Binding-site contacts:
Ligand atom O3S contacts residue ARG36 of chain 1.B at 2.8 Å (salt-bridge).
Ligand atom O3S contacts residue LYS23 of chain 1.B at 4.2 Å.
Ligand atom C1 contacts residue PRO8 of chain 1.B at 4.0 Å (hydrophobic).
Ligand atom O1S contacts residue PRO33 of chain 1.B at 3.4 Å.
Ligand atom O3S contacts residue PRO33 of chain 1.B at 4.4 Å.
Ligand atom C9 contacts residue LEU6 of chain 1.B at 4.1 Å (hydrophobic).
Ligand atom O1S contacts residue LYS31 of chain 1.B at 4.4 Å.
Ligand atom C7 contacts residue LEU6 of chain 1.B at 4.0 Å (hydrophobic).
Ligand atom C12 contacts residue ARG36 of chain 1.B at 4.3 Å.
Ligand atom C11 contacts residue PRO8 of chain 1.B at 4.0 Å (hydrophobic).
Ligand atom S contacts residue PRO33 of chain 1.B at 4.5 Å.
Ligand atom C12 contacts residue PRO8 of chain 1.B at 4.2 Å (hydrophobic).
Ligand atom O1S contacts residue VAL32 of chain 1.B at 3.6 Å.
Ligand atom C11 contacts residue ARG36 of chain 1.B at 3.5 Å.
Ligand atom C3 contacts residue LEU6 of chain 1.B at 4.4 Å (hydrophobic).
Ligand atom O1S contacts residue ARG36 of chain 1.B at 3.3 Å (salt-bridge).
Ligand atom C9 contacts residue PRO8 of chain 1.B at 4.0 Å (hydrophobic).
Ligand atom O2S contacts residue ARG36 of chain 1.B at 4.0 Å.
Ligand atom S contacts residue ARG36 of chain 1.B at 3.5 Å (salt-bridge).
Ligand atom C11 contacts residue VAL32 of chain 1.B at 4.1 Å (hydrophobic).
Ligand atom C1 contacts residue ARG36 of chain 1.B at 3.8 Å.
Ligand atom C10 contacts residue VAL32 of chain 1.B at 4.3 Å (hydrophobic).
Ligand atom C8 contacts residue VAL32 of chain 1.B at 4.2 Å (hydrophobic).

Sequence of chain 1.B:
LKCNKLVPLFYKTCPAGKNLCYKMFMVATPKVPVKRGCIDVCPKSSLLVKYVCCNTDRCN

This small molecule binds to this protein.
Small molecule (SMILES): CCCCCCCCCCCCOS(=O)(=O)O